Binding-site contacts:
Ligand atom O33 contacts residue GLN182 of chain 1.A at 3.3 Å (h-bond).
Ligand atom C30 contacts residue GLU83 of chain 1.A at 3.6 Å.
Ligand atom CL1 contacts residue GLY216 of chain 1.A at 3.6 Å.
Ligand atom F3 contacts residue TRP205 of chain 1.A at 3.8 Å.
Ligand atom O33 contacts residue CYS181 of chain 1.A at 3.5 Å (h-bond).
Ligand atom O33 contacts residue CYS209 of chain 1.A at 3.0 Å (h-bond).
Ligand atom C11 contacts residue TRP205 of chain 1.A at 3.7 Å (hydrophobic).
Ligand atom F3 contacts residue TYR85 of chain 1.A at 3.6 Å.
Ligand atom C9 contacts residue TRP205 of chain 1.A at 3.7 Å (hydrophobic).
Ligand atom N7 contacts residue GLY208 of chain 1.A at 3.1 Å (h-bond).
Ligand atom C23 contacts residue GLU83 of chain 1.A at 3.5 Å.
Ligand atom N4 contacts residue GLY206 of chain 1.A at 3.8 Å.
Ligand atom CL1 contacts residue TYR218 of chain 1.A at 3.4 Å.
Ligand atom S3 contacts residue VAL203 of chain 1.A at 3.5 Å.
Ligand atom C10 contacts residue TRP205 of chain 1.A at 3.5 Å (hydrophobic).
Ligand atom C30 contacts residue THR84 of chain 1.A at 3.4 Å.
Ligand atom C19 contacts residue ALA180 of chain 1.A at 3.5 Å (hydrophobic).
Ligand atom C21 contacts residue TRP205 of chain 1.A at 3.5 Å (hydrophobic).
Ligand atom C10 contacts residue ALA180 of chain 1.A at 3.7 Å (hydrophobic).
Ligand atom C8 contacts residue TYR85 of chain 1.A at 3.6 Å (hydrophobic).
Ligand atom C16 contacts residue GLY206 of chain 1.A at 3.2 Å.
Ligand atom C34 contacts residue CYS209 of chain 1.A at 3.4 Å (hydrophobic).
Ligand atom N15 contacts residue GLY206 of chain 1.A at 2.8 Å (h-bond).
Ligand atom C2 contacts residue TRP205 of chain 1.A at 3.7 Å (hydrophobic).
Ligand atom C12 contacts residue GLY208 of chain 1.A at 3.5 Å.
Ligand atom CL1 contacts residue ILE217 of chain 1.A at 3.5 Å.
Ligand atom C2 contacts residue GLY206 of chain 1.A at 3.4 Å.
Ligand atom S3 contacts residue TRP205 of chain 1.A at 3.5 Å.
Ligand atom C28 contacts residue GLY206 of chain 1.A at 3.3 Å.
Ligand atom C19 contacts residue ASP179 of chain 1.A at 3.3 Å.
Ligand atom C34 contacts residue GLY208 of chain 1.A at 3.5 Å.
Ligand atom C29 contacts residue THR84 of chain 1.A at 3.5 Å.
Ligand atom C26 contacts residue TRP205 of chain 1.A at 3.5 Å (hydrophobic).
Ligand atom C12 contacts residue GLY206 of chain 1.A at 3.6 Å.
Ligand atom C26 contacts residue PHE162 of chain 1.A at 3.6 Å (hydrophobic).
Ligand atom C29 contacts residue PHE162 of chain 1.A at 3.5 Å (hydrophobic).
Ligand atom C17 contacts residue TRP205 of chain 1.A at 3.7 Å (hydrophobic).
Ligand atom C11 contacts residue TYR85 of chain 1.A at 3.7 Å (hydrophobic).
Ligand atom C12 contacts residue ALA180 of chain 1.A at 3.3 Å (hydrophobic).
Ligand atom C6 contacts residue GLN182 of chain 1.A at 3.7 Å.

This protein binds this small molecule.
Small molecule (SMILES): O=C(CN1C[C@H](NC(=O)c2ccc(Cl)s2)[C@@H](O)C1)Nc1ccc(-n2ccccc2=O)cc1F

Sequence of chain 1.A:
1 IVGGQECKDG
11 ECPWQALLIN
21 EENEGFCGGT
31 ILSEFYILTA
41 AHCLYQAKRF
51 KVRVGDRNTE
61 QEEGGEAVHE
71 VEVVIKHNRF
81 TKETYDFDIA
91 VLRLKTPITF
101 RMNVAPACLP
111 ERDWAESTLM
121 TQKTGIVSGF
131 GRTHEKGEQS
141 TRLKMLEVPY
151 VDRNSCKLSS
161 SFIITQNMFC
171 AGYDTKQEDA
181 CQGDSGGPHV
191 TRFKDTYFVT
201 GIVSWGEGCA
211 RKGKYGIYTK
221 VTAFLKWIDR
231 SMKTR